Sequence of chain 1.B:
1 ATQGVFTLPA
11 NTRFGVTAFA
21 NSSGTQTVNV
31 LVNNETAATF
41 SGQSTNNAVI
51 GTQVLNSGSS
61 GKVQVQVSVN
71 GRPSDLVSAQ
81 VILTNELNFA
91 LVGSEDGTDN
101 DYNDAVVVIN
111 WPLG

Binding-site contacts:
Ligand atom C7 contacts residue DLY1 of chain 1.E at 1.4 Å.
Ligand atom O2 contacts residue SER22 of chain 1.A at 3.4 Å.
Ligand atom O3 contacts residue ASP99 of chain 1.A at 2.5 Å (salt-bridge).
Ligand atom C4 contacts residue SER22 of chain 1.A at 3.6 Å.
Ligand atom O2 contacts residue CA1 of chain 1.I at 2.5 Å.
Ligand atom C5 contacts residue SER22 of chain 1.A at 3.4 Å.
Ligand atom O4 contacts residue ASP96 of chain 1.A at 2.6 Å (salt-bridge).
Ligand atom O3 contacts residue CA1 of chain 1.J at 2.5 Å.
Ligand atom C3 contacts residue ASP99 of chain 1.A at 3.2 Å.
Ligand atom O3 contacts residue ASP104 of chain 1.A at 3.0 Å (salt-bridge).
Ligand atom O5 contacts residue SER22 of chain 1.A at 3.4 Å (h-bond).
Ligand atom C1M contacts residue SER23 of chain 1.A at 3.4 Å.
Ligand atom O4 contacts residue GLU95 of chain 1.A at 3.4 Å (salt-bridge).
Ligand atom O4 contacts residue ASP104 of chain 1.A at 3.2 Å (salt-bridge).
Ligand atom C2 contacts residue CA1 of chain 1.I at 3.4 Å.
Ligand atom O2 contacts residue ASN21 of chain 1.A at 3.0 Å (h-bond).
Ligand atom O7A contacts residue LYS2 of chain 1.E at 3.4 Å (salt-bridge).
Ligand atom C3 contacts residue CA1 of chain 1.I at 3.4 Å.
Ligand atom C5 contacts residue DLY1 of chain 1.E at 3.2 Å.
Ligand atom O5 contacts residue DLY1 of chain 1.E at 3.7 Å.
Ligand atom O4 contacts residue CA1 of chain 1.J at 2.5 Å.
Ligand atom O3 contacts residue ASP101 of chain 1.A at 2.9 Å (salt-bridge).
Ligand atom C4 contacts residue CA1 of chain 1.I at 3.8 Å.
Ligand atom C1M contacts residue GLY114 of chain 1.B at 3.6 Å.
Ligand atom O2 contacts residue GLY114 of chain 1.B at 2.5 Å (h-bond).
Ligand atom C6 contacts residue DLY1 of chain 1.E at 2.5 Å.
Ligand atom C4 contacts residue CA1 of chain 1.J at 3.3 Å.
Ligand atom C3 contacts residue ASP104 of chain 1.A at 3.7 Å.
Ligand atom C4 contacts residue ASP96 of chain 1.A at 3.4 Å.
Ligand atom O7A contacts residue DLY1 of chain 1.E at 2.3 Å (h-bond).
Ligand atom O7A contacts residue DLE3 of chain 1.E at 3.5 Å (h-bond).
Ligand atom C5 contacts residue ASP96 of chain 1.A at 3.6 Å.
Ligand atom C4 contacts residue ASP104 of chain 1.A at 3.2 Å.
Ligand atom C2 contacts residue GLY114 of chain 1.B at 3.4 Å.
Ligand atom O4 contacts residue ASP99 of chain 1.A at 3.7 Å.
Ligand atom O2 contacts residue ASP104 of chain 1.A at 3.8 Å.
Ligand atom O7A contacts residue SER23 of chain 1.A at 3.8 Å.
Ligand atom O5 contacts residue SER23 of chain 1.A at 2.9 Å (h-bond).
Ligand atom C3 contacts residue CA1 of chain 1.J at 3.4 Å.
Ligand atom O3 contacts residue CA1 of chain 1.I at 2.5 Å.

Sequence of chain 1.E:
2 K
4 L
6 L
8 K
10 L

Sequence of chain 1.A:
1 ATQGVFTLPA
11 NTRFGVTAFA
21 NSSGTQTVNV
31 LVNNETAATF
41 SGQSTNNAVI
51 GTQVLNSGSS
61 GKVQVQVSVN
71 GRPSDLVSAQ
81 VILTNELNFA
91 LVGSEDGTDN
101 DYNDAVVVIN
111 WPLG

This small molecule binds to this protein.
Small molecule (SMILES): C[C@@H]1O[C@@H](CC(=O)O)[C@@H](O)[C@H](O)[C@@H]1O